This protein binds this small molecule.
Small molecule (SMILES): O=C1NC(=O)c2c1c(-c1ccccc1)cc1[nH]c3ccc(O)cc3c21

Binding-site contacts:
Ligand atom N2 contacts residue ALA36 of chain 1.A at 3.5 Å.
Ligand atom C18 contacts residue GLN118 of chain 1.A at 3.9 Å.
Ligand atom C3 contacts residue ALA56 of chain 1.A at 4.0 Å (hydrophobic).
Ligand atom C10 contacts residue LYS58 of chain 1.A at 3.5 Å.
Ligand atom C10 contacts residue GLU74 of chain 1.A at 3.6 Å.
Ligand atom C9 contacts residue LYS58 of chain 1.A at 3.8 Å.
Ligand atom N1 contacts residue GLU113 of chain 1.A at 2.8 Å (salt-bridge).
Ligand atom N1 contacts residue CYS115 of chain 1.A at 4.0 Å.
Ligand atom C6 contacts residue LEU169 of chain 1.A at 3.8 Å (hydrophobic).
Ligand atom C16 contacts residue LEU35 of chain 1.A at 3.9 Å (hydrophobic).
Ligand atom C20 contacts residue LEU35 of chain 1.A at 4.0 Å (hydrophobic).
Ligand atom C11 contacts residue GLU74 of chain 1.A at 3.9 Å.
Ligand atom C10 contacts residue CYS179 of chain 1.A at 3.8 Å (hydrophobic).
Ligand atom O1 contacts residue CYS115 of chain 1.A at 3.1 Å (h-bond).
Ligand atom O2 contacts residue VAL88 of chain 1.A at 4.0 Å.
Ligand atom O1 contacts residue LEU114 of chain 1.A at 3.9 Å.
Ligand atom C10 contacts residue MET78 of chain 1.A at 3.8 Å (hydrophobic).
Ligand atom C6 contacts residue GLU113 of chain 1.A at 3.6 Å.
Ligand atom O3 contacts residue GLY117 of chain 1.A at 3.3 Å.
Ligand atom C12 contacts residue CYS179 of chain 1.A at 3.5 Å (hydrophobic).
Ligand atom O1 contacts residue LEU169 of chain 1.A at 3.9 Å.
Ligand atom O2 contacts residue ALA56 of chain 1.A at 3.7 Å.
Ligand atom C5 contacts residue CYS115 of chain 1.A at 3.9 Å (hydrophobic).
Ligand atom C1 contacts residue VAL43 of chain 1.A at 3.9 Å (hydrophobic).
Ligand atom N1 contacts residue ALA56 of chain 1.A at 3.2 Å.
Ligand atom C11 contacts residue CYS179 of chain 1.A at 3.3 Å (hydrophobic).
Ligand atom C6 contacts residue THR112 of chain 1.A at 3.6 Å.
Ligand atom O2 contacts residue GLU113 of chain 1.A at 3.6 Å.
Ligand atom C5 contacts residue ALA56 of chain 1.A at 3.6 Å (hydrophobic).
Ligand atom C5 contacts residue GLU113 of chain 1.A at 3.9 Å.
Ligand atom C5 contacts residue LEU169 of chain 1.A at 3.5 Å (hydrophobic).
Ligand atom C18 contacts residue LEU35 of chain 1.A at 3.7 Å (hydrophobic).
Ligand atom C4 contacts residue LEU169 of chain 1.A at 3.5 Å (hydrophobic).
Ligand atom N1 contacts residue LEU169 of chain 1.A at 3.8 Å.
Ligand atom C6 contacts residue ALA56 of chain 1.A at 3.4 Å (hydrophobic).
Ligand atom C3 contacts residue LEU169 of chain 1.A at 3.7 Å (hydrophobic).
Ligand atom C15 contacts residue LEU169 of chain 1.A at 3.9 Å (hydrophobic).
Ligand atom C17 contacts residue LEU35 of chain 1.A at 3.8 Å (hydrophobic).
Ligand atom O2 contacts residue THR112 of chain 1.A at 2.7 Å (h-bond).
Ligand atom C13 contacts residue LEU169 of chain 1.A at 3.9 Å (hydrophobic).

Sequence of chain 1.A:
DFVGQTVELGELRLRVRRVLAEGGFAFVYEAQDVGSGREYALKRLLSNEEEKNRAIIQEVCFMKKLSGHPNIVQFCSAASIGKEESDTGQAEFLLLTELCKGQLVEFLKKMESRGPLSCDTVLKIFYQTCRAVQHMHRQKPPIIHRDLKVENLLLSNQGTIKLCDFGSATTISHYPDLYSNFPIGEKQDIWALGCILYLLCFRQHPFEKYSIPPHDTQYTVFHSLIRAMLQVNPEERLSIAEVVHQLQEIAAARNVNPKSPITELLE